Binding-site contacts:
Ligand atom O6 contacts residue GLN7 of chain 1.D at 2.6 Å (h-bond).
Ligand atom C7 contacts residue ASN62 of chain 1.D at 3.9 Å.
Ligand atom C4 contacts residue ASN62 of chain 1.D at 4.2 Å.
Ligand atom O5 contacts residue GLN7 of chain 1.D at 3.4 Å (h-bond).
Ligand atom O6 contacts residue GLU129 of chain 1.C at 4.5 Å.
Ligand atom C5 contacts residue GLN7 of chain 1.D at 4.3 Å.
Ligand atom O5 contacts residue ASN62 of chain 1.D at 2.4 Å (h-bond).
Ligand atom C6 contacts residue GLN7 of chain 1.D at 3.9 Å.
Ligand atom C8 contacts residue GLU129 of chain 1.C at 3.9 Å.
Ligand atom C6 contacts residue GLU129 of chain 1.C at 4.4 Å.
Ligand atom C8 contacts residue THR65 of chain 1.D at 3.8 Å.
Ligand atom O3 contacts residue GLU129 of chain 1.C at 4.1 Å.
Ligand atom C1 contacts residue GLN7 of chain 1.D at 4.2 Å.
Ligand atom C3 contacts residue ASN62 of chain 1.D at 3.8 Å.
Ligand atom C8 contacts residue VAL153 of chain 1.C at 3.8 Å (hydrophobic).
Ligand atom C8 contacts residue GLY130 of chain 1.C at 4.3 Å.
Ligand atom C1 contacts residue ASN62 of chain 1.D at 1.4 Å.
Ligand atom O6 contacts residue PRO8 of chain 1.D at 4.4 Å.
Ligand atom O7 contacts residue LEU43 of chain 1.C at 4.1 Å.
Ligand atom N2 contacts residue ASN62 of chain 1.D at 2.8 Å (h-bond).
Ligand atom C8 contacts residue ALA131 of chain 1.C at 4.0 Å (hydrophobic).
Ligand atom C7 contacts residue GLU129 of chain 1.C at 4.1 Å.
Ligand atom O7 contacts residue ALA131 of chain 1.C at 4.4 Å.
Ligand atom O7 contacts residue GLU129 of chain 1.C at 4.2 Å.
Ligand atom C2 contacts residue ASN62 of chain 1.D at 2.4 Å.
Ligand atom O6 contacts residue ALA6 of chain 1.D at 4.2 Å.
Ligand atom C5 contacts residue ASN62 of chain 1.D at 3.6 Å.

Sequence of chain 1.C:
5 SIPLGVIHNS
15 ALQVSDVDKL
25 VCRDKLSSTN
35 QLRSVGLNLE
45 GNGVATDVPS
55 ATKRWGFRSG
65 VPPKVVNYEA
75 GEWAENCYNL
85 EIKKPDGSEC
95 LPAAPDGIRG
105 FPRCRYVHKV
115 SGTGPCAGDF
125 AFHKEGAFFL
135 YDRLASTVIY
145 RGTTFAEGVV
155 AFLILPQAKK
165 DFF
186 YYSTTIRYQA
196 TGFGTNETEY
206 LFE

Sequence of chain 1.D:
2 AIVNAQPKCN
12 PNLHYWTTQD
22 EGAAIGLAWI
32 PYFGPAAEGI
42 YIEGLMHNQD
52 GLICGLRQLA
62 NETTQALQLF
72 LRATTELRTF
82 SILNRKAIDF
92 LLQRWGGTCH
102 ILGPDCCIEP

This small molecule binds to this protein.
Small molecule (SMILES): CC(=O)N[C@H]1[C@H](O[C@H]2[C@H](O)[C@@H](NC(C)=O)CO[C@@H]2CO)O[C@H](CO)[C@@H](O)[C@@H]1O